Sequence of chain 22.C:
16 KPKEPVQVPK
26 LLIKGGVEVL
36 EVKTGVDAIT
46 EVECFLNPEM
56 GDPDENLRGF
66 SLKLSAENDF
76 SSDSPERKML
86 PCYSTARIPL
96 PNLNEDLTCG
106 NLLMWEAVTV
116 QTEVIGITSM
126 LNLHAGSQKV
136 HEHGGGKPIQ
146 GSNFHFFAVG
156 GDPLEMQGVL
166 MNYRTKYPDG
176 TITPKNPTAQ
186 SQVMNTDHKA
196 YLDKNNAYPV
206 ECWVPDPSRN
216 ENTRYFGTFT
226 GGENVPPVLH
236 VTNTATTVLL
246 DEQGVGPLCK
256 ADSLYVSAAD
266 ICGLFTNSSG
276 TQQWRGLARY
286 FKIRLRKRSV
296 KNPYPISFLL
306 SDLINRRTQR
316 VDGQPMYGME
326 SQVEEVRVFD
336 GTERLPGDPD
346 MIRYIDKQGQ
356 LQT

This protein binds this small molecule.
Small molecule (SMILES): CC(=O)N[C@H]1[C@H]([C@H](O)[C@H](O)CO)O[C@@](O[C@H](CO)[C@@H](O)[C@@H]2O[C@@H](C(=O)O)C[C@H](O)[C@H]2NC(C)=O)(C(=O)O)C[C@@H]1O

Binding-site contacts:
Ligand atom C10 contacts residue LEU62 of chain 22.D at 3.5 Å (hydrophobic).
Ligand atom O1B contacts residue LYS68 of chain 22.D at 3.6 Å.
Ligand atom C11 contacts residue PHE270 of chain 22.D at 3.9 Å (hydrophobic).
Ligand atom N5 contacts residue ASN272 of chain 22.D at 3.3 Å (h-bond).
Ligand atom C7 contacts residue GLN278 of chain 22.D at 3.8 Å.
Ligand atom C9 contacts residue LYS68 of chain 22.D at 3.8 Å.
Ligand atom O1B contacts residue SER274 of chain 22.D at 2.4 Å (h-bond).
Ligand atom C11 contacts residue PHE65 of chain 22.D at 3.8 Å (hydrophobic).
Ligand atom O1A contacts residue THR276 of chain 22.D at 2.6 Å (h-bond).
Ligand atom O10 contacts residue LEU62 of chain 22.D at 3.1 Å.
Ligand atom O8 contacts residue ASN272 of chain 22.D at 3.4 Å (h-bond).
Ligand atom C11 contacts residue GLN278 of chain 22.D at 3.5 Å.
Ligand atom C8 contacts residue GLN278 of chain 22.D at 3.7 Å.
Ligand atom C11 contacts residue HIS138 of chain 22.C at 3.3 Å.
Ligand atom O7 contacts residue LEU62 of chain 22.D at 3.5 Å.
Ligand atom C9 contacts residue GLN278 of chain 22.D at 3.2 Å.
Ligand atom O8 contacts residue THR276 of chain 22.D at 3.8 Å.
Ligand atom O8 contacts residue LYS68 of chain 22.D at 3.5 Å.
Ligand atom C11 contacts residue PHE75 of chain 22.E at 1.8 Å (hydrophobic).
Ligand atom C11 contacts residue LEU62 of chain 22.D at 3.9 Å (hydrophobic).
Ligand atom C5 contacts residue LYS68 of chain 22.D at 3.7 Å.
Ligand atom O10 contacts residue PHE75 of chain 22.E at 2.6 Å.
Ligand atom O1A contacts residue SER274 of chain 22.D at 3.8 Å.
Ligand atom C6 contacts residue ASN272 of chain 22.D at 3.7 Å.
Ligand atom C10 contacts residue LYS68 of chain 22.D at 3.8 Å.
Ligand atom C1 contacts residue SER274 of chain 22.D at 3.4 Å.
Ligand atom N5 contacts residue GLN278 of chain 22.D at 3.9 Å.
Ligand atom N5 contacts residue LYS68 of chain 22.D at 2.9 Å (salt-bridge).
Ligand atom C11 contacts residue THR276 of chain 22.D at 3.4 Å.
Ligand atom O9 contacts residue LEU67 of chain 22.D at 3.2 Å.
Ligand atom C11 contacts residue ASN272 of chain 22.D at 3.6 Å.
Ligand atom O8 contacts residue GLN278 of chain 22.D at 3.5 Å (h-bond).
Ligand atom O9 contacts residue LYS68 of chain 22.D at 2.8 Å (salt-bridge).
Ligand atom C1 contacts residue THR276 of chain 22.D at 3.4 Å.
Ligand atom C10 contacts residue PHE75 of chain 22.E at 2.7 Å (hydrophobic).
Ligand atom O1A contacts residue ASN272 of chain 22.D at 3.6 Å (h-bond).
Ligand atom C11 contacts residue LYS68 of chain 22.D at 3.7 Å.
Ligand atom N5 contacts residue PHE75 of chain 22.E at 3.8 Å.
Ligand atom C6 contacts residue LYS68 of chain 22.D at 3.8 Å.
Ligand atom O1B contacts residue THR276 of chain 22.D at 3.5 Å (h-bond).

Sequence of chain 22.E:
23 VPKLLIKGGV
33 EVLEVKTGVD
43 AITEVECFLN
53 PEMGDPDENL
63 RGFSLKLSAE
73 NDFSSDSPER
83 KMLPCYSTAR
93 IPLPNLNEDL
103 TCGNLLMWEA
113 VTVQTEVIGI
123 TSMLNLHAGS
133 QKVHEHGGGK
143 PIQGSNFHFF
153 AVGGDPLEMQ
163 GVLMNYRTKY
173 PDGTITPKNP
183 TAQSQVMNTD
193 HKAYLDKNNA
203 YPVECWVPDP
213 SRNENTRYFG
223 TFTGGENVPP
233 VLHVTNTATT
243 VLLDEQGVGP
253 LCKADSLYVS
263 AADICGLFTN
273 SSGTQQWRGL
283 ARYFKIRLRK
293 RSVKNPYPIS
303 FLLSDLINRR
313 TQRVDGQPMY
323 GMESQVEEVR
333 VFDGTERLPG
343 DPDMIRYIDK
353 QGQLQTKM

Sequence of chain 22.D:
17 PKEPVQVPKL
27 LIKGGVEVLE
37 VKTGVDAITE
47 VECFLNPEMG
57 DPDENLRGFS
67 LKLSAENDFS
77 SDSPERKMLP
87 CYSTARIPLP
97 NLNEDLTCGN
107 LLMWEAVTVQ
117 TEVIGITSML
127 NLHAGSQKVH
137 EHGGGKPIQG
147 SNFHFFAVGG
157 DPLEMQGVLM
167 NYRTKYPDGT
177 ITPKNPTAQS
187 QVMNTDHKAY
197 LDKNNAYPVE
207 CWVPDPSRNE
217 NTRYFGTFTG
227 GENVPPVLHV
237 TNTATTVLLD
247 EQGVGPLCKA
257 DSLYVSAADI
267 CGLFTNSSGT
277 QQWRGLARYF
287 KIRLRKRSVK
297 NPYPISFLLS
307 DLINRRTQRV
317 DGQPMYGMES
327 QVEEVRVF